Binding-site contacts:
Ligand atom C12 contacts residue ILE186 of chain 1.A at 3.8 Å (hydrophobic).
Ligand atom C14 contacts residue LYS68 of chain 1.A at 3.7 Å.
Ligand atom C12 contacts residue VAL53 of chain 1.A at 3.7 Å (hydrophobic).
Ligand atom C4 contacts residue LEU45 of chain 1.A at 4.0 Å (hydrophobic).
Ligand atom C2 contacts residue VAL127 of chain 1.A at 4.1 Å (hydrophobic).
Ligand atom C13 contacts residue ILE186 of chain 1.A at 3.5 Å (hydrophobic).
Ligand atom C8 contacts residue ALA66 of chain 1.A at 3.7 Å (hydrophobic).
Ligand atom C4 contacts residue LEU175 of chain 1.A at 3.9 Å (hydrophobic).
Ligand atom O2 contacts residue LYS68 of chain 1.A at 2.7 Å (salt-bridge).
Ligand atom O1 contacts residue ARG123 of chain 1.A at 3.8 Å.
Ligand atom C10 contacts residue ILE186 of chain 1.A at 3.9 Å (hydrophobic).
Ligand atom C8 contacts residue ILE105 of chain 1.A at 3.9 Å (hydrophobic).
Ligand atom C17 contacts residue ASP187 of chain 1.A at 3.6 Å.
Ligand atom C8 contacts residue GLU122 of chain 1.A at 3.5 Å.
Ligand atom C8 contacts residue LEU121 of chain 1.A at 3.9 Å (hydrophobic).
Ligand atom C6 contacts residue LEU175 of chain 1.A at 3.6 Å (hydrophobic).
Ligand atom C7 contacts residue ALA66 of chain 1.A at 3.7 Å (hydrophobic).
Ligand atom C7 contacts residue LEU175 of chain 1.A at 3.5 Å (hydrophobic).
Ligand atom C18 contacts residue VAL127 of chain 1.A at 3.3 Å (hydrophobic).
Ligand atom C9 contacts residue ILE186 of chain 1.A at 3.7 Å (hydrophobic).
Ligand atom C5 contacts residue LEU175 of chain 1.A at 4.0 Å (hydrophobic).
Ligand atom C14 contacts residue ASP187 of chain 1.A at 3.6 Å.
Ligand atom C7 contacts residue GLU122 of chain 1.A at 4.0 Å.
Ligand atom C3 contacts residue LEU175 of chain 1.A at 3.6 Å (hydrophobic).
Ligand atom S1 contacts residue LEU175 of chain 1.A at 3.9 Å.
Ligand atom C2 contacts residue LEU45 of chain 1.A at 3.9 Å (hydrophobic).
Ligand atom C8 contacts residue ILE186 of chain 1.A at 4.0 Å (hydrophobic).
Ligand atom C1 contacts residue VAL127 of chain 1.A at 3.6 Å (hydrophobic).
Ligand atom C3 contacts residue LEU45 of chain 1.A at 3.9 Å (hydrophobic).
Ligand atom O2 contacts residue ASP187 of chain 1.A at 3.3 Å.
Ligand atom N2 contacts residue VAL53 of chain 1.A at 3.4 Å.
Ligand atom C13 contacts residue VAL53 of chain 1.A at 4.1 Å (hydrophobic).
Ligand atom O1 contacts residue VAL127 of chain 1.A at 3.4 Å.
Ligand atom C16 contacts residue VAL127 of chain 1.A at 4.1 Å (hydrophobic).
Ligand atom C9 contacts residue LEU121 of chain 1.A at 3.7 Å (hydrophobic).
Ligand atom C14 contacts residue VAL53 of chain 1.A at 3.7 Å (hydrophobic).
Ligand atom C17 contacts residue LYS68 of chain 1.A at 4.0 Å.
Ligand atom C9 contacts residue ILE105 of chain 1.A at 4.0 Å (hydrophobic).
Ligand atom C11 contacts residue ILE186 of chain 1.A at 3.8 Å (hydrophobic).
Ligand atom S1 contacts residue LEU45 of chain 1.A at 3.9 Å.

A protein and the small-molecule ligand that binds it are described below.
Small molecule (SMILES): CC(=O)Nc1cc2c(-c3ccc(C(=O)NC4CC4)s3)cccc2s1

Sequence of chain 1.A:
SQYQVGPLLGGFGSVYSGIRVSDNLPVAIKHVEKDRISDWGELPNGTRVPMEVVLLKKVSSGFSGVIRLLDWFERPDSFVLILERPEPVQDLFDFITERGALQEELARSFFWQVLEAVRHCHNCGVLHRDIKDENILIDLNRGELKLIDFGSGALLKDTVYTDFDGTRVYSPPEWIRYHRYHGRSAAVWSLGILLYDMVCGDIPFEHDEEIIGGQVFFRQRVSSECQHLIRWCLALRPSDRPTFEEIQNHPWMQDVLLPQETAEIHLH